Binding-site contacts:
Ligand atom C5 contacts residue ASN218 of chain 4.D at 4.1 Å.
Ligand atom C4 contacts residue ASN218 of chain 4.D at 3.6 Å.
Ligand atom O1 contacts residue GLN124 of chain 4.D at 3.9 Å.
Ligand atom C3 contacts residue ASN218 of chain 4.D at 4.3 Å.
Ligand atom O5 contacts residue LYS225 of chain 4.D at 2.8 Å (salt-bridge).
Ligand atom C2 contacts residue ASN218 of chain 4.D at 4.5 Å.
Ligand atom O5 contacts residue ASN218 of chain 4.D at 3.9 Å.
Ligand atom C5 contacts residue LYS225 of chain 4.D at 3.4 Å.

A protein and the small-molecule ligand that binds it are described below.
Small molecule (SMILES): OC[C@@H](O)C(O)[C@@H](O)CO

Sequence of chain 4.D:
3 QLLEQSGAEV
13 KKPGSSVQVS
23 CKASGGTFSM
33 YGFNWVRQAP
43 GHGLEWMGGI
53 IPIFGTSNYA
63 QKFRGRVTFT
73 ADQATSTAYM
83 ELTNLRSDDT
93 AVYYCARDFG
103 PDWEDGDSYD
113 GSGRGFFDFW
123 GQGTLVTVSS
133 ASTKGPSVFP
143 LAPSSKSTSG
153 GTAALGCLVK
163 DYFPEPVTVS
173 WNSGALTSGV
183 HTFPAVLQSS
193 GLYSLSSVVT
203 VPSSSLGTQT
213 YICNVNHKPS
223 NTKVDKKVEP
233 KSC